Binding-site contacts:
Ligand atom CG contacts residue VAL73 of chain 1.N at 3.5 Å (hydrophobic).
Ligand atom O contacts residue GLN75 of chain 1.M at 3.3 Å (h-bond).
Ligand atom CA contacts residue THR76 of chain 1.N at 3.6 Å.
Ligand atom CD1 contacts residue VAL73 of chain 1.N at 3.4 Å (hydrophobic).
Ligand atom CD2 contacts residue ILE10 of chain 1.M at 3.3 Å (hydrophobic).
Ligand atom C contacts residue VAL73 of chain 1.N at 3.8 Å (hydrophobic).
Ligand atom CE1 contacts residue ILE10 of chain 1.M at 3.3 Å (hydrophobic).
Ligand atom CB contacts residue GLN75 of chain 1.M at 3.8 Å.
Ligand atom CZ contacts residue ARG11 of chain 1.M at 3.7 Å.
Ligand atom N contacts residue GLU216 of chain 1.C at 3.2 Å (salt-bridge).
Ligand atom N contacts residue GLN75 of chain 1.M at 2.6 Å (h-bond).
Ligand atom CE2 contacts residue MET12 of chain 1.M at 3.8 Å (hydrophobic).
Ligand atom CA contacts residue ILE10 of chain 1.M at 3.5 Å (hydrophobic).
Ligand atom CZ contacts residue MET12 of chain 1.M at 3.7 Å (hydrophobic).
Ligand atom C contacts residue GLN75 of chain 1.N at 3.6 Å.
Ligand atom CE1 contacts residue ARG11 of chain 1.M at 3.8 Å.
Ligand atom CG contacts residue ILE10 of chain 1.M at 3.2 Å (hydrophobic).
Ligand atom CB contacts residue ILE10 of chain 1.M at 3.9 Å (hydrophobic).
Ligand atom OXT contacts residue GLY74 of chain 1.N at 3.9 Å.
Ligand atom CB contacts residue VAL73 of chain 1.N at 3.1 Å (hydrophobic).
Ligand atom CZ contacts residue ILE10 of chain 1.M at 3.6 Å (hydrophobic).
Ligand atom CA contacts residue GLN75 of chain 1.M at 3.6 Å.
Ligand atom CB contacts residue THR76 of chain 1.N at 3.9 Å.
Ligand atom CE1 contacts residue GLN75 of chain 1.M at 3.6 Å.
Ligand atom CD1 contacts residue GLN75 of chain 1.M at 3.5 Å.
Ligand atom OXT contacts residue THR76 of chain 1.N at 2.7 Å (h-bond).
Ligand atom O contacts residue PRO218 of chain 1.C at 3.6 Å.
Ligand atom CE2 contacts residue ILE10 of chain 1.M at 3.5 Å (hydrophobic).
Ligand atom N contacts residue ILE10 of chain 1.M at 2.9 Å (h-bond).
Ligand atom CD1 contacts residue ILE10 of chain 1.M at 3.3 Å (hydrophobic).
Ligand atom OXT contacts residue GLN9 of chain 1.N at 3.8 Å.
Ligand atom C contacts residue THR76 of chain 1.N at 3.5 Å.
Ligand atom CE1 contacts residue GLN9 of chain 1.M at 3.8 Å.
Ligand atom O contacts residue GLY74 of chain 1.N at 3.7 Å.
Ligand atom O contacts residue GLN75 of chain 1.N at 3.8 Å.
Ligand atom CD2 contacts residue VAL73 of chain 1.N at 3.6 Å (hydrophobic).
Ligand atom OXT contacts residue GLN75 of chain 1.N at 2.9 Å (h-bond).
Ligand atom C contacts residue GLY74 of chain 1.N at 3.8 Å.
Ligand atom OXT contacts residue VAL73 of chain 1.N at 3.5 Å (h-bond).
Ligand atom CE2 contacts residue ARG11 of chain 1.M at 3.9 Å.

Sequence of chain 1.C:
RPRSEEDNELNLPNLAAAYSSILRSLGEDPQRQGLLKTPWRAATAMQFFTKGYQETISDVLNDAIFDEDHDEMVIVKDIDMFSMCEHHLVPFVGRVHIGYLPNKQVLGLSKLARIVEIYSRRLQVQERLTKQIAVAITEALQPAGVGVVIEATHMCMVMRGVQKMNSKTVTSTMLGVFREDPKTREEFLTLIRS

Sequence of chain 1.N:
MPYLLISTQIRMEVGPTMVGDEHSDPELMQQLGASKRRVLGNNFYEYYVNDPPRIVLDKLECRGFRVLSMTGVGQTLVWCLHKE

Sequence of chain 1.M:
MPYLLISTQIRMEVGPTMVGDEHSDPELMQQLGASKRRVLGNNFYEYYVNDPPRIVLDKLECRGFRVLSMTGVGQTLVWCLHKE

The small molecule below binds the protein below.
Small molecule (SMILES): N[C@@H](Cc1ccccc1)C(=O)O